Sequence of chain 1.K:
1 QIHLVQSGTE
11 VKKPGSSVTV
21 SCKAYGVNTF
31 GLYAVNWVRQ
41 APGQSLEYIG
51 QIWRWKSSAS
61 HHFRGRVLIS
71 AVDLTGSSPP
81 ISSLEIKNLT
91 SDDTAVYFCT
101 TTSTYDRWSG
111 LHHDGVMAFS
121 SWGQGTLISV

Sequence of chain 1.I:
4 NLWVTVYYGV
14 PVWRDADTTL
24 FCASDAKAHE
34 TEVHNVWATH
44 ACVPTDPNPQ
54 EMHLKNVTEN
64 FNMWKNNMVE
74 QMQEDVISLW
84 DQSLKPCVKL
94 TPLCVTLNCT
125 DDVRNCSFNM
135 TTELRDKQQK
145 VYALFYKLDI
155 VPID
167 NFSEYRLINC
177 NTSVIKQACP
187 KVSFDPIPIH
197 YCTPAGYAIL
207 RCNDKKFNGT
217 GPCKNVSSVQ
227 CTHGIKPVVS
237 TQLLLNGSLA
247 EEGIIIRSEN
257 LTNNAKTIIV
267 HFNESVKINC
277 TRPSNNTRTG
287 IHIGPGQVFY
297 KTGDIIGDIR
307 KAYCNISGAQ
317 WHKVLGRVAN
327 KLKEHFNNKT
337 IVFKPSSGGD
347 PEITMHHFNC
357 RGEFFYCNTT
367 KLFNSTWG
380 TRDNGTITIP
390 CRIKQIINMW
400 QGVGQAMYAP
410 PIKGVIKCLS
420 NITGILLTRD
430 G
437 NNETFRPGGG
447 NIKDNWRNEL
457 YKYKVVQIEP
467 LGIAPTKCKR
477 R

The protein below binds the small molecule below.
Small molecule (SMILES): CC(=O)N[C@H]1[C@H](O[C@H]2[C@H](O)[C@@H](NC(C)=O)CO[C@@H]2CO)O[C@H](CO)[C@@H](O[C@@H]2O[C@H](CO[C@H]3O[C@H](CO)[C@@H](O)[C@H](O)[C@@H]3O)[C@@H](O)[C@H](O[C@H]3O[C@H](CO)[C@@H](O)[C@H](O)[C@@H]3O)[C@@H]2O)[C@@H]1O

Binding-site contacts:
Ligand atom C5 contacts residue THR258 of chain 1.I at 3.8 Å.
Ligand atom C3 contacts residue TYR25 of chain 1.K at 4.2 Å (hydrophobic).
Ligand atom O7 contacts residue ASN256 of chain 1.I at 3.6 Å.
Ligand atom C7 contacts residue GLY26 of chain 1.K at 4.1 Å.
Ligand atom C2 contacts residue ASN256 of chain 1.I at 2.5 Å.
Ligand atom C8 contacts residue GLY26 of chain 1.K at 3.5 Å.
Ligand atom N2 contacts residue ASN256 of chain 1.I at 2.9 Å (h-bond).
Ligand atom C1 contacts residue ASN259 of chain 1.I at 4.2 Å.
Ligand atom C8 contacts residue ASN28 of chain 1.K at 3.6 Å.
Ligand atom C6 contacts residue TYR25 of chain 1.K at 4.2 Å (hydrophobic).
Ligand atom O5 contacts residue ASN256 of chain 1.I at 2.4 Å (h-bond).
Ligand atom N2 contacts residue GLY26 of chain 1.K at 4.3 Å.
Ligand atom O3 contacts residue HIS3 of chain 1.K at 3.8 Å.
Ligand atom C1 contacts residue ASN256 of chain 1.I at 1.4 Å.
Ligand atom C3 contacts residue ASN256 of chain 1.I at 3.8 Å.
Ligand atom O3 contacts residue TYR25 of chain 1.K at 4.1 Å.
Ligand atom O5 contacts residue ASN259 of chain 1.I at 3.6 Å.
Ligand atom O2 contacts residue TYR25 of chain 1.K at 4.2 Å.
Ligand atom C4 contacts residue ASN256 of chain 1.I at 4.2 Å.
Ligand atom C3 contacts residue GLY26 of chain 1.K at 4.2 Å.
Ligand atom O5 contacts residue TYR25 of chain 1.K at 4.0 Å.
Ligand atom C1 contacts residue THR258 of chain 1.I at 4.3 Å.
Ligand atom C7 contacts residue TYR25 of chain 1.K at 4.0 Å (hydrophobic).
Ligand atom C2 contacts residue TYR25 of chain 1.K at 3.5 Å (hydrophobic).
Ligand atom C5 contacts residue ASN256 of chain 1.I at 3.6 Å.
Ligand atom C4 contacts residue TYR25 of chain 1.K at 4.1 Å (hydrophobic).
Ligand atom C6 contacts residue GLN1 of chain 1.K at 3.9 Å.
Ligand atom O7 contacts residue TYR25 of chain 1.K at 3.2 Å.
Ligand atom C2 contacts residue HIS3 of chain 1.K at 4.0 Å.
Ligand atom C8 contacts residue VAL27 of chain 1.K at 3.8 Å (hydrophobic).
Ligand atom O2 contacts residue HIS3 of chain 1.K at 3.1 Å (h-bond).
Ligand atom N2 contacts residue TYR25 of chain 1.K at 4.3 Å.
Ligand atom C7 contacts residue ASN256 of chain 1.I at 3.4 Å.
Ligand atom O4 contacts residue TYR25 of chain 1.K at 4.1 Å.
Ligand atom C6 contacts residue THR258 of chain 1.I at 4.0 Å.
Ligand atom O6 contacts residue GLN1 of chain 1.K at 3.7 Å.
Ligand atom O6 contacts residue ASN259 of chain 1.I at 3.8 Å.
Ligand atom C1 contacts residue TYR25 of chain 1.K at 4.1 Å (hydrophobic).
Ligand atom C1 contacts residue HIS3 of chain 1.K at 4.0 Å.
Ligand atom O3 contacts residue GLY26 of chain 1.K at 3.2 Å (h-bond).